Sequence of chain 10.A:
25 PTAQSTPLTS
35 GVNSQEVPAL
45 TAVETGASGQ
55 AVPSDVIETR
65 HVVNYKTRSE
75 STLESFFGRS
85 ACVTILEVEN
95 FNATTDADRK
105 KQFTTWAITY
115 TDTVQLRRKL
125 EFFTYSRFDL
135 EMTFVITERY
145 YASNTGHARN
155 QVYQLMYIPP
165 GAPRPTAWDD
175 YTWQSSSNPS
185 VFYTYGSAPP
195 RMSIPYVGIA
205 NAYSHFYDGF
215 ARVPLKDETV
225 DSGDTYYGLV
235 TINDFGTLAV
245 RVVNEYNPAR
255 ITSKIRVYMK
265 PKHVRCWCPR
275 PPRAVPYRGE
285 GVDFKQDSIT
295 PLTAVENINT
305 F

Binding-site contacts:
Ligand atom O1A contacts residue SER147 of chain 6.A at 2.8 Å (h-bond).
Ligand atom C4 contacts residue PRO252 of chain 10.A at 3.8 Å (hydrophobic).
Ligand atom O1A contacts residue PRO252 of chain 10.A at 3.3 Å.
Ligand atom C11 contacts residue ARG143 of chain 6.A at 4.0 Å.
Ligand atom C10 contacts residue TYR250 of chain 10.A at 3.5 Å (hydrophobic).
Ligand atom C1 contacts residue PRO252 of chain 10.A at 4.1 Å (hydrophobic).
Ligand atom C8 contacts residue ALA146 of chain 6.A at 4.4 Å (hydrophobic).
Ligand atom O1A contacts residue ALA146 of chain 6.A at 4.2 Å.
Ligand atom C5 contacts residue TYR145 of chain 6.A at 3.3 Å (hydrophobic).
Ligand atom O4 contacts residue ASN251 of chain 10.A at 4.2 Å.
Ligand atom O1B contacts residue SER147 of chain 6.A at 3.1 Å (h-bond).
Ligand atom N5 contacts residue TYR250 of chain 10.A at 4.4 Å.
Ligand atom N5 contacts residue TYR145 of chain 6.A at 2.6 Å (h-bond).
Ligand atom O1B contacts residue ALA146 of chain 6.A at 3.2 Å.
Ligand atom O1B contacts residue ASN148 of chain 6.A at 4.3 Å.
Ligand atom C9 contacts residue TYR145 of chain 6.A at 4.2 Å (hydrophobic).
Ligand atom O8 contacts residue ALA146 of chain 6.A at 3.3 Å.
Ligand atom C1 contacts residue SER147 of chain 6.A at 3.6 Å.
Ligand atom C7 contacts residue TYR145 of chain 6.A at 3.8 Å (hydrophobic).
Ligand atom C1 contacts residue ALA146 of chain 6.A at 3.9 Å (hydrophobic).
Ligand atom C11 contacts residue TYR145 of chain 6.A at 3.7 Å (hydrophobic).
Ligand atom C3 contacts residue PRO252 of chain 10.A at 3.9 Å (hydrophobic).
Ligand atom O4 contacts residue PRO252 of chain 10.A at 3.8 Å.
Ligand atom O10 contacts residue TYR250 of chain 10.A at 2.7 Å (h-bond).
Ligand atom O4 contacts residue TYR250 of chain 10.A at 3.4 Å.
Ligand atom C10 contacts residue TYR145 of chain 6.A at 3.6 Å (hydrophobic).
Ligand atom O4 contacts residue TYR145 of chain 6.A at 4.2 Å.
Ligand atom C11 contacts residue TYR250 of chain 10.A at 3.7 Å (hydrophobic).
Ligand atom C6 contacts residue ALA146 of chain 6.A at 4.2 Å (hydrophobic).
Ligand atom C4 contacts residue TYR145 of chain 6.A at 3.6 Å (hydrophobic).
Ligand atom C6 contacts residue TYR145 of chain 6.A at 3.4 Å (hydrophobic).

Sequence of chain 6.A:
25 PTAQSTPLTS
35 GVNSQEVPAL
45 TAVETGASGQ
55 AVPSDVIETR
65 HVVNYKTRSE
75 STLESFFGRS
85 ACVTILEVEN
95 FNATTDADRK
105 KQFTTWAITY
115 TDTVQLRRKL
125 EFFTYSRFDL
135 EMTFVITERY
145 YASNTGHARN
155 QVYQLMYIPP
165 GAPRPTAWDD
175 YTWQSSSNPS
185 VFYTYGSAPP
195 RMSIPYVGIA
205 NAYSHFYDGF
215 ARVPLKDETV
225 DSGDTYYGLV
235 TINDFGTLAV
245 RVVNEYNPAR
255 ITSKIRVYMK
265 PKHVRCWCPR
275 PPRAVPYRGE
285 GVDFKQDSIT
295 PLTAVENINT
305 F

A small-molecule ligand and the protein it binds are described below.
Small molecule (SMILES): CC(=O)N[C@H]1[C@H]([C@H](O)[C@H](O)CO)O[C@@](O)(C(=O)O)C[C@@H]1O